Sequence of chain 3.A:
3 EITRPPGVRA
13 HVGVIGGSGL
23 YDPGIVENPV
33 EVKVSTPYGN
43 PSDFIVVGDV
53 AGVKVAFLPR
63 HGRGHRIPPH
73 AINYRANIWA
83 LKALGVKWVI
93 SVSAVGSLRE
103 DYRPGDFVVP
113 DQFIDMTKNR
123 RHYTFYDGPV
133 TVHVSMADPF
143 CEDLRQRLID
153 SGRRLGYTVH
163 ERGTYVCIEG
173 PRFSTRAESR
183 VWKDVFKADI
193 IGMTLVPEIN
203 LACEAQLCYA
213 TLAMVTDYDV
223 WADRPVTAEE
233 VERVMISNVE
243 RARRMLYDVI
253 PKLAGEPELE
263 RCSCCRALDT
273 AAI

Binding-site contacts:
Ligand atom N6 contacts residue ASP221 of chain 3.A at 3.0 Å (salt-bridge).
Ligand atom C8 contacts residue GLY98 of chain 3.A at 3.5 Å.
Ligand atom C4 contacts residue ILE193 of chain 3.A at 3.6 Å (hydrophobic).
Ligand atom C2 contacts residue MET195 of chain 3.A at 3.7 Å (hydrophobic).
Ligand atom C6 contacts residue GLY98 of chain 3.A at 4.0 Å.
Ligand atom N1 contacts residue ASP221 of chain 3.A at 3.8 Å.
Ligand atom C8 contacts residue ASP219 of chain 3.A at 3.5 Å.
Ligand atom C2 contacts residue ILE193 of chain 3.A at 3.8 Å (hydrophobic).
Ligand atom N7 contacts residue THR218 of chain 3.A at 3.6 Å.
Ligand atom C5 contacts residue ASP219 of chain 3.A at 3.7 Å.
Ligand atom C4 contacts residue GLY98 of chain 3.A at 4.0 Å.
Ligand atom N7 contacts residue ASP219 of chain 3.A at 2.6 Å (salt-bridge).
Ligand atom N6 contacts residue VAL228 of chain 3.A at 3.8 Å.
Ligand atom C4 contacts residue PHE175 of chain 3.A at 4.0 Å (hydrophobic).
Ligand atom N6 contacts residue ILE193 of chain 3.A at 3.9 Å.
Ligand atom N3 contacts residue MET195 of chain 3.A at 3.8 Å.
Ligand atom N1 contacts residue PHE175 of chain 3.A at 3.5 Å.
Ligand atom C8 contacts residue VAL233 of chain 3.A at 3.9 Å (hydrophobic).
Ligand atom N9 contacts residue VAL97 of chain 3.A at 3.9 Å.
Ligand atom N7 contacts residue VAL233 of chain 3.A at 3.9 Å.
Ligand atom C6 contacts residue PHE175 of chain 3.A at 3.8 Å (hydrophobic).
Ligand atom C6 contacts residue ILE193 of chain 3.A at 3.8 Å (hydrophobic).
Ligand atom N7 contacts residue GLY98 of chain 3.A at 3.1 Å (h-bond).
Ligand atom N7 contacts residue VAL97 of chain 3.A at 3.5 Å.
Ligand atom N6 contacts residue ASP219 of chain 3.A at 2.7 Å (salt-bridge).
Ligand atom C5 contacts residue PHE175 of chain 3.A at 3.9 Å (hydrophobic).
Ligand atom N1 contacts residue ILE193 of chain 3.A at 3.7 Å.
Ligand atom C5 contacts residue ILE193 of chain 3.A at 3.8 Å (hydrophobic).
Ligand atom C8 contacts residue ALA96 of chain 3.A at 4.0 Å (hydrophobic).
Ligand atom C8 contacts residue THR218 of chain 3.A at 3.5 Å.
Ligand atom N6 contacts residue GLY98 of chain 3.A at 3.8 Å.
Ligand atom C6 contacts residue ASP219 of chain 3.A at 3.7 Å.
Ligand atom C8 contacts residue VAL97 of chain 3.A at 3.5 Å (hydrophobic).
Ligand atom C6 contacts residue ASP221 of chain 3.A at 3.9 Å.
Ligand atom N9 contacts residue ILE193 of chain 3.A at 4.0 Å.
Ligand atom N9 contacts residue ALA96 of chain 3.A at 3.7 Å.
Ligand atom N3 contacts residue ILE193 of chain 3.A at 3.7 Å.
Ligand atom N3 contacts residue GLY194 of chain 3.A at 3.5 Å.
Ligand atom C2 contacts residue PHE175 of chain 3.A at 3.8 Å (hydrophobic).
Ligand atom C5 contacts residue GLY98 of chain 3.A at 3.4 Å.

A protein and the small-molecule ligand that binds it are described below.
Small molecule (SMILES): Nc1ncnc2[nH]cnc12